A protein and the small-molecule ligand that binds it are described below.
Small molecule (SMILES): CC(=O)N[C@@H]1[C@@H](O)[C@H](O)[C@@H](CO)O[C@H]1O

Sequence of chain 1.T:
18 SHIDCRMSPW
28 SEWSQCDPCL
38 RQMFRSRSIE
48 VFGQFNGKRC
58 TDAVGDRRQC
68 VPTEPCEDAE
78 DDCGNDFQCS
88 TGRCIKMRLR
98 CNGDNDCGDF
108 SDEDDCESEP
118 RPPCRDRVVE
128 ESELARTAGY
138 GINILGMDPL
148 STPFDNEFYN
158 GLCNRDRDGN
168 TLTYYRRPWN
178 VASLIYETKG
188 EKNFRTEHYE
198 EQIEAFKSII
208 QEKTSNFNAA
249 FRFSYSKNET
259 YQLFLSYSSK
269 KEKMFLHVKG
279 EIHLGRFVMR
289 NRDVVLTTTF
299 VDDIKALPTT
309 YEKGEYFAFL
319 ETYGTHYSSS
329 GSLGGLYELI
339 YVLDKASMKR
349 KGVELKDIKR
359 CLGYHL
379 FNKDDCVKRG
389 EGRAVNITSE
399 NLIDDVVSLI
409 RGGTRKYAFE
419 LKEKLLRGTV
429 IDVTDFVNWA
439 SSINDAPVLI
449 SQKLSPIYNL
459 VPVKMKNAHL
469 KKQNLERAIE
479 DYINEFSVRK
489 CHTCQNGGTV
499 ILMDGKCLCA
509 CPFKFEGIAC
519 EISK

Binding-site contacts:
Ligand atom C3 contacts residue THR497 of chain 1.T at 3.7 Å.
Ligand atom C4 contacts residue THR497 of chain 1.T at 4.2 Å.
Ligand atom O5 contacts residue ALA508 of chain 1.T at 4.2 Å.
Ligand atom C7 contacts residue THR497 of chain 1.T at 3.5 Å.
Ligand atom O5 contacts residue THR497 of chain 1.T at 2.4 Å (h-bond).
Ligand atom C1 contacts residue THR497 of chain 1.T at 1.4 Å.
Ligand atom N2 contacts residue GLY495 of chain 1.T at 4.4 Å.
Ligand atom C2 contacts residue THR497 of chain 1.T at 2.3 Å.
Ligand atom O3 contacts residue GLY495 of chain 1.T at 4.5 Å.
Ligand atom O7 contacts residue THR497 of chain 1.T at 3.8 Å.
Ligand atom C2 contacts residue GLY495 of chain 1.T at 3.8 Å.
Ligand atom N2 contacts residue THR497 of chain 1.T at 2.8 Å (h-bond).
Ligand atom C6 contacts residue ALA508 of chain 1.T at 4.2 Å (hydrophobic).
Ligand atom C1 contacts residue GLY495 of chain 1.T at 4.5 Å.
Ligand atom C5 contacts residue THR497 of chain 1.T at 3.7 Å.